Binding-site contacts:
Ligand atom O6 contacts residue LYS357 of chain 1.Q at 3.4 Å (salt-bridge).
Ligand atom C8 contacts residue GLU209 of chain 1.Q at 3.2 Å.
Ligand atom N2 contacts residue ASN256 of chain 1.Q at 2.8 Å (h-bond).
Ligand atom C4 contacts residue ASN256 of chain 1.Q at 4.3 Å.
Ligand atom O7 contacts residue THR211 of chain 1.Q at 4.3 Å.
Ligand atom C2 contacts residue ASN256 of chain 1.Q at 2.4 Å.
Ligand atom C1 contacts residue ASN256 of chain 1.Q at 1.4 Å.
Ligand atom O5 contacts residue ASN256 of chain 1.Q at 2.4 Å (h-bond).
Ligand atom C6 contacts residue ASN256 of chain 1.Q at 4.5 Å.
Ligand atom C6 contacts residue ASP355 of chain 1.Q at 3.2 Å.
Ligand atom C6 contacts residue LYS357 of chain 1.Q at 3.5 Å.
Ligand atom C3 contacts residue ASN256 of chain 1.Q at 3.8 Å.
Ligand atom C8 contacts residue ASN256 of chain 1.Q at 4.4 Å.
Ligand atom N2 contacts residue THR258 of chain 1.Q at 4.0 Å.
Ligand atom C5 contacts residue ASN256 of chain 1.Q at 3.7 Å.
Ligand atom C5 contacts residue ASP355 of chain 1.Q at 3.5 Å.
Ligand atom C2 contacts residue THR258 of chain 1.Q at 4.4 Å.
Ligand atom C7 contacts residue THR211 of chain 1.Q at 4.4 Å.
Ligand atom C7 contacts residue ASN256 of chain 1.Q at 3.3 Å.
Ligand atom O7 contacts residue ASN256 of chain 1.Q at 3.4 Å (h-bond).
Ligand atom O6 contacts residue ASP355 of chain 1.Q at 4.3 Å.
Ligand atom O5 contacts residue ASP355 of chain 1.Q at 4.1 Å.
Ligand atom C1 contacts residue THR258 of chain 1.Q at 3.8 Å.
Ligand atom C8 contacts residue THR211 of chain 1.Q at 4.2 Å.

Sequence of chain 1.Q:
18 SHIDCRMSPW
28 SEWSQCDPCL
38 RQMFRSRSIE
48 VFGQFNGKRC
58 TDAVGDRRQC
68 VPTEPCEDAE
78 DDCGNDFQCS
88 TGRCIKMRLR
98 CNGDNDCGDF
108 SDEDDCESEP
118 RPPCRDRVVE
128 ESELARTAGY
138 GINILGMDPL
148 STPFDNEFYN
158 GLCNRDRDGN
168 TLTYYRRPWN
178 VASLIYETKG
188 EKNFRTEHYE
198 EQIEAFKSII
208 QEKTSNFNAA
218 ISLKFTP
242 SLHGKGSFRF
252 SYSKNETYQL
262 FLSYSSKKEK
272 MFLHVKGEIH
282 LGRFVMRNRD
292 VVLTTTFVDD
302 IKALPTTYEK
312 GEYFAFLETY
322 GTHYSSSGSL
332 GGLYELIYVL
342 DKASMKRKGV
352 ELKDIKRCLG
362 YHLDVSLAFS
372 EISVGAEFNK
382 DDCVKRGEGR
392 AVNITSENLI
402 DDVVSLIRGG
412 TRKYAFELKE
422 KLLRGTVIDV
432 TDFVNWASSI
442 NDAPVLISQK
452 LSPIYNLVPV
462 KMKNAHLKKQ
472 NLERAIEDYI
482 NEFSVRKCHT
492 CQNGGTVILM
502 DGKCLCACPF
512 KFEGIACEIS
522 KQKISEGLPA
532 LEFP

The small molecule below binds the protein below.
Small molecule (SMILES): CC(=O)N[C@@H]1[C@@H](O)[C@H](O)[C@@H](CO)O[C@H]1O